Sequence of chain 1.G:
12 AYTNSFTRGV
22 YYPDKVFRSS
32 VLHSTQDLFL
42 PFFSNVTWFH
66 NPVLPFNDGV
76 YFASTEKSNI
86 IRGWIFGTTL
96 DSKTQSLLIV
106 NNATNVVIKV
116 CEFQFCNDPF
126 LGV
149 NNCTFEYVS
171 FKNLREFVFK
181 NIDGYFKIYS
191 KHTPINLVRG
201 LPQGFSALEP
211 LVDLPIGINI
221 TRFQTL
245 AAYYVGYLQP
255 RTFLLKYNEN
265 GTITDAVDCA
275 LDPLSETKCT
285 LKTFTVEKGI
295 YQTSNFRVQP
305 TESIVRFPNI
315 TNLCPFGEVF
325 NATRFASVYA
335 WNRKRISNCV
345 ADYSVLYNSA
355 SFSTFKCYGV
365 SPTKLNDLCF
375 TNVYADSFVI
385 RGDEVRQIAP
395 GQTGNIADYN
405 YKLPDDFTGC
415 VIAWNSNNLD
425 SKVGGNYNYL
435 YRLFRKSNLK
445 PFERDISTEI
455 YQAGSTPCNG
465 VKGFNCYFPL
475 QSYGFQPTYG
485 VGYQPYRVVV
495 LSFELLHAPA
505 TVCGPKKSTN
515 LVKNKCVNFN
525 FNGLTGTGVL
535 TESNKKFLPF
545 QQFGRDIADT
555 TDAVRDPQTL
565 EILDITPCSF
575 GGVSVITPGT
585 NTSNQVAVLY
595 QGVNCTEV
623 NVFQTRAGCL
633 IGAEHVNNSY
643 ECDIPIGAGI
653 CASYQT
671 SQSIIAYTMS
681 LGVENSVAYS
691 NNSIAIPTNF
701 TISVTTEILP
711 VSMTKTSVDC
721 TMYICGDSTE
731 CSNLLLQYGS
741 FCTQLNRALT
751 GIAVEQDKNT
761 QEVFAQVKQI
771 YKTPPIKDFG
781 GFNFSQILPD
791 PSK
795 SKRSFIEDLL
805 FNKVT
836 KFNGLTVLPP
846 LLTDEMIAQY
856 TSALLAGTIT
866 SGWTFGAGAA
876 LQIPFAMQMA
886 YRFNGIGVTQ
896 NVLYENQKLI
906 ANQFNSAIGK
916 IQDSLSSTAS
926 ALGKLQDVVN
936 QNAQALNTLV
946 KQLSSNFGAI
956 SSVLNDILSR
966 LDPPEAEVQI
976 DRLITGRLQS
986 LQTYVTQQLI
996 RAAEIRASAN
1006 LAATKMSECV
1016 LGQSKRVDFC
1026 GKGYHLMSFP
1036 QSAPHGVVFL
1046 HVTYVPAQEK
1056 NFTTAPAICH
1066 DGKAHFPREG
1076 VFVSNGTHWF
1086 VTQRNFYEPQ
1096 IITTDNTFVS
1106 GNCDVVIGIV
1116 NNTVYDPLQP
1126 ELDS

Binding-site contacts:
Ligand atom C8 contacts residue ASN699 of chain 1.G at 4.0 Å.
Ligand atom C4 contacts residue LEU904 of chain 1.G at 4.4 Å (hydrophobic).
Ligand atom O4 contacts residue LEU904 of chain 1.G at 3.8 Å.
Ligand atom C6 contacts residue GLN908 of chain 1.G at 3.6 Å.
Ligand atom O5 contacts residue ASN699 of chain 1.G at 2.3 Å (h-bond).
Ligand atom O7 contacts residue ASN699 of chain 1.G at 3.4 Å (h-bond).
Ligand atom C1 contacts residue PHE700 of chain 1.G at 4.2 Å (hydrophobic).
Ligand atom C7 contacts residue GLN1053 of chain 1.G at 4.3 Å.
Ligand atom N2 contacts residue ASN699 of chain 1.G at 2.9 Å (h-bond).
Ligand atom O6 contacts residue GLN908 of chain 1.G at 3.0 Å (h-bond).
Ligand atom C1 contacts residue ASN699 of chain 1.G at 1.4 Å.
Ligand atom C2 contacts residue ASN699 of chain 1.G at 2.5 Å.
Ligand atom C4 contacts residue ASN699 of chain 1.G at 4.2 Å.
Ligand atom C3 contacts residue ASN699 of chain 1.G at 3.8 Å.
Ligand atom O5 contacts residue PHE700 of chain 1.G at 3.9 Å.
Ligand atom O7 contacts residue GLN1053 of chain 1.G at 3.4 Å (h-bond).
Ligand atom C3 contacts residue LEU904 of chain 1.G at 4.3 Å (hydrophobic).
Ligand atom C8 contacts residue THR698 of chain 1.G at 4.4 Å.
Ligand atom O6 contacts residue PHE700 of chain 1.G at 3.9 Å.
Ligand atom C5 contacts residue LEU904 of chain 1.G at 4.4 Å (hydrophobic).
Ligand atom C7 contacts residue ASN699 of chain 1.G at 3.2 Å.
Ligand atom O5 contacts residue GLN908 of chain 1.G at 4.1 Å.
Ligand atom O6 contacts residue THR701 of chain 1.G at 3.7 Å.
Ligand atom C5 contacts residue ASN699 of chain 1.G at 3.6 Å.
Ligand atom C5 contacts residue GLN908 of chain 1.G at 3.6 Å.

A protein and the small-molecule ligand that binds it are described below.
Small molecule (SMILES): CC(=O)N[C@@H]1[C@@H](O)[C@H](O)[C@@H](CO)O[C@H]1O